A protein and the small-molecule ligand that binds it are described below.
Small molecule (SMILES): CC(C)C[C@H](NC(=O)[C@H](CC(C)C)NC(=O)[C@H](Cc1ccc(O)cc1)NC(=O)[C@H](CCCN=C(N)N)NC(=O)[C@H](CC(C)C)NC(=O)[C@H](CC(C)C)NC(=O)[C@H](CCC(N)=O)NC(=O)[C@@H](N)Cc1cnc[nH]1)C(=O)N[C@H](C=O)CC(=O)O

Sequence of chain 1.E:
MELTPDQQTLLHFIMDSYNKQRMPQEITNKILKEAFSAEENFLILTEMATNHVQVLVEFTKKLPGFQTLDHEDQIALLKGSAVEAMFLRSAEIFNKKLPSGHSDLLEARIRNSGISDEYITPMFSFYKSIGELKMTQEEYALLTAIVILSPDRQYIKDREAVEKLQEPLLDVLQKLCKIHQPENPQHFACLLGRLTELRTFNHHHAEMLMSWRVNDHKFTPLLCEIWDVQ

Binding-site contacts:
Ligand atom CD2 contacts residue PHE69 of chain 1.E at 3.6 Å (hydrophobic).
Ligand atom NE2 contacts residue LYS82 of chain 1.E at 2.9 Å (salt-bridge).
Ligand atom CD1 contacts residue ILE229 of chain 1.E at 3.9 Å (hydrophobic).
Ligand atom NH2 contacts residue GLU75 of chain 1.E at 2.9 Å (salt-bridge).
Ligand atom O contacts residue GLN70 of chain 1.E at 3.8 Å.
Ligand atom C contacts residue GLU228 of chain 1.E at 3.9 Å.
Ligand atom CD2 contacts residue LEU81 of chain 1.E at 3.4 Å (hydrophobic).
Ligand atom CD1 contacts residue GLN77 of chain 1.E at 4.0 Å.
Ligand atom ND1 contacts residue ILE78 of chain 1.E at 3.8 Å.
Ligand atom NE contacts residue GLU75 of chain 1.E at 3.7 Å.
Ligand atom OD1 contacts residue HIS74 of chain 1.E at 3.8 Å.
Ligand atom O contacts residue GLU228 of chain 1.E at 3.6 Å (salt-bridge).
Ligand atom CG contacts residue GLU228 of chain 1.E at 3.8 Å.
Ligand atom CD1 contacts residue ILE78 of chain 1.E at 3.6 Å (hydrophobic).
Ligand atom CD1 contacts residue GLU228 of chain 1.E at 3.9 Å.
Ligand atom N contacts residue GLU228 of chain 1.E at 3.5 Å (salt-bridge).
Ligand atom C contacts residue VAL60 of chain 1.E at 4.0 Å (hydrophobic).
Ligand atom NH2 contacts residue ILE78 of chain 1.E at 3.5 Å.
Ligand atom CB contacts residue ILE78 of chain 1.E at 4.0 Å (hydrophobic).
Ligand atom CZ contacts residue ILE78 of chain 1.E at 3.8 Å (hydrophobic).
Ligand atom CE1 contacts residue LYS82 of chain 1.E at 3.9 Å.
Ligand atom CD1 contacts residue PRO224 of chain 1.E at 3.6 Å (hydrophobic).
Ligand atom N contacts residue GLU228 of chain 1.E at 2.9 Å (salt-bridge).
Ligand atom C contacts residue GLU228 of chain 1.E at 3.2 Å.
Ligand atom CD2 contacts residue LYS82 of chain 1.E at 3.6 Å.
Ligand atom CD1 contacts residue LEU81 of chain 1.E at 4.0 Å (hydrophobic).
Ligand atom CB contacts residue ILE78 of chain 1.E at 4.1 Å (hydrophobic).
Ligand atom CZ contacts residue GLU75 of chain 1.E at 3.7 Å.
Ligand atom C contacts residue LYS64 of chain 1.E at 4.0 Å.
Ligand atom O contacts residue VAL60 of chain 1.E at 3.8 Å.
Ligand atom NE contacts residue ILE78 of chain 1.E at 3.7 Å.
Ligand atom C contacts residue GLU228 of chain 1.E at 3.9 Å.
Ligand atom CB contacts residue GLU228 of chain 1.E at 3.5 Å.
Ligand atom O contacts residue LYS64 of chain 1.E at 2.8 Å (salt-bridge).
Ligand atom CD1 contacts residue LEU225 of chain 1.E at 3.6 Å (hydrophobic).
Ligand atom OD2 contacts residue HIS74 of chain 1.E at 4.0 Å.
Ligand atom CA contacts residue GLU228 of chain 1.E at 3.5 Å.
Ligand atom CG contacts residue LEU81 of chain 1.E at 3.9 Å (hydrophobic).
Ligand atom CB contacts residue VAL60 of chain 1.E at 3.9 Å (hydrophobic).
Ligand atom CA contacts residue GLU228 of chain 1.E at 3.5 Å.